Sequence of chain 1.XA:
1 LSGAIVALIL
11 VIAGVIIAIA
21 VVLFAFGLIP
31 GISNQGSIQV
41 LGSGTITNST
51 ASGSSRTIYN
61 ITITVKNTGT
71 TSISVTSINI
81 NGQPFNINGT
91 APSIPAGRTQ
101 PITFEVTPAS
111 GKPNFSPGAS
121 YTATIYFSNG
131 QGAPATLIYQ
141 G

The protein below binds the small molecule below.
Small molecule (SMILES): CC(=O)N[C@H]1[C@H](O[C@H]2[C@H](O)[C@@H](NC(C)=O)CO[C@@H]2CO)O[C@H](CO)[C@@H](O)[C@@H]1O[C@@H]1O[C@H](CS(=O)(=O)O)[C@@H](O)[C@H](O)[C@H]1O

Binding-site contacts:
Ligand atom C8 contacts residue ASN48 of chain 1.XA at 4.4 Å.
Ligand atom C8 contacts residue PHE115 of chain 1.XA at 3.9 Å (hydrophobic).
Ligand atom C7 contacts residue THR57 of chain 1.XA at 3.8 Å.
Ligand atom C8 contacts residue TYR59 of chain 1.XA at 3.2 Å (hydrophobic).
Ligand atom C8 contacts residue ASN114 of chain 1.XA at 4.1 Å.
Ligand atom C3 contacts residue ASN48 of chain 1.XA at 3.8 Å.
Ligand atom O6 contacts residue SER52 of chain 1.XA at 4.3 Å.
Ligand atom C2 contacts residue ASN48 of chain 1.XA at 2.5 Å.
Ligand atom C6 contacts residue GLY53 of chain 1.XA at 3.8 Å.
Ligand atom C1 contacts residue THR50 of chain 1.XA at 4.0 Å.
Ligand atom O3 contacts residue LYS112 of chain 1.XA at 4.0 Å.
Ligand atom C5 contacts residue ASN48 of chain 1.XA at 3.7 Å.
Ligand atom C1 contacts residue ASN48 of chain 1.XA at 1.5 Å.
Ligand atom C6 contacts residue THR50 of chain 1.XA at 3.5 Å.
Ligand atom O7 contacts residue ASN48 of chain 1.XA at 3.6 Å (h-bond).
Ligand atom C8 contacts residue GLY53 of chain 1.XA at 3.5 Å.
Ligand atom N2 contacts residue GLY53 of chain 1.XA at 3.8 Å.
Ligand atom C4 contacts residue ASN48 of chain 1.XA at 4.3 Å.
Ligand atom C8 contacts residue THR57 of chain 1.XA at 3.9 Å.
Ligand atom C8 contacts residue SER55 of chain 1.XA at 2.9 Å.
Ligand atom C7 contacts residue TYR59 of chain 1.XA at 3.3 Å (hydrophobic).
Ligand atom O7 contacts residue THR57 of chain 1.XA at 3.2 Å.
Ligand atom C7 contacts residue SER55 of chain 1.XA at 4.3 Å.
Ligand atom O1S6 contacts residue SER52 of chain 1.XA at 3.3 Å (h-bond).
Ligand atom N2 contacts residue TYR139 of chain 1.XA at 3.9 Å.
Ligand atom C7 contacts residue ASN48 of chain 1.XA at 3.4 Å.
Ligand atom C8 contacts residue TYR139 of chain 1.XA at 3.5 Å (hydrophobic).
Ligand atom C7 contacts residue GLY53 of chain 1.XA at 4.2 Å.
Ligand atom C8 contacts residue THR50 of chain 1.XA at 3.7 Å.
Ligand atom C6 contacts residue SER52 of chain 1.XA at 4.0 Å.
Ligand atom O7 contacts residue TYR59 of chain 1.XA at 2.7 Å (h-bond).
Ligand atom O5 contacts residue ASN48 of chain 1.XA at 2.4 Å (h-bond).
Ligand atom O5 contacts residue THR50 of chain 1.XA at 3.4 Å.
Ligand atom O1S6 contacts residue GLY53 of chain 1.XA at 3.8 Å.
Ligand atom N2 contacts residue ASN48 of chain 1.XA at 2.8 Å (h-bond).
Ligand atom C7 contacts residue TYR139 of chain 1.XA at 4.0 Å (hydrophobic).
Ligand atom C5 contacts residue THR50 of chain 1.XA at 3.4 Å.